Binding-site contacts:
Ligand atom PA contacts residue MG1 of chain 4.W at 3.5 Å.
Ligand atom N6 contacts residue ASN474 of chain 4.D at 3.0 Å (h-bond).
Ligand atom O2A contacts residue THR38 of chain 4.D at 3.3 Å (h-bond).
Ligand atom N7 contacts residue PRO41 of chain 4.D at 3.5 Å.
Ligand atom O3G contacts residue MG1 of chain 4.W at 2.2 Å.
Ligand atom O2' contacts residue GLU490 of chain 4.D at 2.7 Å (salt-bridge).
Ligand atom N1 contacts residue VAL475 of chain 4.D at 3.5 Å.
Ligand atom O1B contacts residue MG1 of chain 4.W at 2.2 Å.
Ligand atom O2B contacts residue THR94 of chain 4.D at 3.4 Å (h-bond).
Ligand atom O2B contacts residue GLY92 of chain 4.D at 3.0 Å.
Ligand atom O2G contacts residue GLY61 of chain 4.D at 2.7 Å (h-bond).
Ligand atom O1G contacts residue THR93 of chain 4.D at 2.7 Å (h-bond).
Ligand atom O4' contacts residue GLY40 of chain 4.D at 3.4 Å.
Ligand atom N7 contacts residue VAL488 of chain 4.D at 3.5 Å.
Ligand atom C2 contacts residue LEU473 of chain 4.D at 3.4 Å (hydrophobic).
Ligand atom N1 contacts residue ASN474 of chain 4.D at 3.4 Å (h-bond).
Ligand atom PB contacts residue MG1 of chain 4.W at 3.3 Å.
Ligand atom O2' contacts residue GLY404 of chain 4.D at 3.0 Å (h-bond).
Ligand atom O2A contacts residue ASN59 of chain 4.D at 3.5 Å (h-bond).
Ligand atom O1A contacts residue MG1 of chain 4.W at 2.2 Å.
Ligand atom N6 contacts residue PHE476 of chain 4.D at 3.5 Å.
Ligand atom C5 contacts residue PRO41 of chain 4.D at 3.5 Å (hydrophobic).
Ligand atom N3B contacts residue THR94 of chain 4.D at 3.1 Å (h-bond).
Ligand atom O2G contacts residue LYS161 of chain 4.D at 3.3 Å (salt-bridge).
Ligand atom PG contacts residue MG1 of chain 4.W at 3.4 Å.
Ligand atom O2A contacts residue GLY160 of chain 4.D at 3.1 Å (h-bond).
Ligand atom O3G contacts residue LYS161 of chain 4.D at 3.0 Å (salt-bridge).
Ligand atom O3A contacts residue LEU39 of chain 4.D at 3.2 Å.
Ligand atom O1B contacts residue GLY92 of chain 4.D at 3.0 Å (h-bond).
Ligand atom C2' contacts residue GLU490 of chain 4.D at 3.3 Å.
Ligand atom O2G contacts residue ASN59 of chain 4.D at 3.4 Å (h-bond).
Ligand atom O2G contacts residue ASP60 of chain 4.D at 3.2 Å.
Ligand atom O1B contacts residue ASP91 of chain 4.D at 2.8 Å (salt-bridge).
Ligand atom O5' contacts residue GLY40 of chain 4.D at 3.0 Å (h-bond).
Ligand atom O3G contacts residue ASP91 of chain 4.D at 2.9 Å (salt-bridge).
Ligand atom N3 contacts residue GLY404 of chain 4.D at 3.4 Å.
Ligand atom O2B contacts residue THR95 of chain 4.D at 2.6 Å (h-bond).
Ligand atom O2A contacts residue GLY40 of chain 4.D at 2.9 Å (h-bond).
Ligand atom PA contacts residue GLY40 of chain 4.D at 3.5 Å.
Ligand atom O1A contacts residue GLY160 of chain 4.D at 3.4 Å (h-bond).

Sequence of chain 4.D:
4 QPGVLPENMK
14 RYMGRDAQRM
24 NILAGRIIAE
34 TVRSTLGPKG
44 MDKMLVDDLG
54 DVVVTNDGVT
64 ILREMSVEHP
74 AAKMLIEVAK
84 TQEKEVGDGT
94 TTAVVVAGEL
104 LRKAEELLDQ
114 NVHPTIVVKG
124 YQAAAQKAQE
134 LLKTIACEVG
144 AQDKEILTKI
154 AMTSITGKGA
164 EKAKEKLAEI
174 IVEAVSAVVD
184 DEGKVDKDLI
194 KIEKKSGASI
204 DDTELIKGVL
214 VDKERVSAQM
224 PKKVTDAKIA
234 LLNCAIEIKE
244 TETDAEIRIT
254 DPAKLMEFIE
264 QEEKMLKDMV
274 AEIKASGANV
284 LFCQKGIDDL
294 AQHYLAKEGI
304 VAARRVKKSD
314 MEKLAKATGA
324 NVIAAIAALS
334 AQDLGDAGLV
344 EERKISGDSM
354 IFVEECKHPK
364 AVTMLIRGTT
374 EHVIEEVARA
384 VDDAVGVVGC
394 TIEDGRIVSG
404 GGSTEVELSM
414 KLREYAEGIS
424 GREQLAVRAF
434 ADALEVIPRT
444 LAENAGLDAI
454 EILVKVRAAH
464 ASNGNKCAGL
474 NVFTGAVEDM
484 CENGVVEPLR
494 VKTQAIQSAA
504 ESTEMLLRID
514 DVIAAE

A small-molecule ligand and the protein it binds are described below.
Small molecule (SMILES): Nc1ncnc2c1ncn2[C@@H]1O[C@H](CO[P](=O)(O)O[P](=O)(O)NP(=O)(O)O)[C@@H](O)[C@H]1O